Binding-site contacts:
Ligand atom C10 contacts residue MET107 of chain 1.C at 3.9 Å (hydrophobic).
Ligand atom C10 contacts residue GLY219 of chain 1.C at 3.9 Å.
Ligand atom C16 contacts residue SER217 of chain 1.C at 3.6 Å.
Ligand atom C8 contacts residue PRO105 of chain 1.A at 3.4 Å (hydrophobic).
Ligand atom C16 contacts residue PRO105 of chain 1.A at 3.4 Å (hydrophobic).
Ligand atom F24 contacts residue LYS104 of chain 1.A at 3.6 Å.
Ligand atom F22 contacts residue LEU239 of chain 1.A at 3.6 Å.
Ligand atom C3 contacts residue SER108 of chain 1.C at 3.6 Å.
Ligand atom O5 contacts residue LYS218 of chain 1.A at 3.5 Å.
Ligand atom C9 contacts residue PRO105 of chain 1.A at 3.8 Å (hydrophobic).
Ligand atom C9 contacts residue PRO105 of chain 1.C at 3.7 Å (hydrophobic).
Ligand atom C10 contacts residue PRO105 of chain 1.C at 3.3 Å (hydrophobic).
Ligand atom C1 contacts residue PHE106 of chain 1.C at 3.5 Å (hydrophobic).
Ligand atom F23 contacts residue GLY219 of chain 1.C at 2.9 Å.
Ligand atom C17 contacts residue PHE106 of chain 1.A at 3.8 Å (hydrophobic).
Ligand atom F23 contacts residue LYS218 of chain 1.C at 3.6 Å.
Ligand atom C21 contacts residue GLY219 of chain 1.C at 3.9 Å.
Ligand atom C17 contacts residue SER217 of chain 1.C at 3.8 Å.
Ligand atom C14 contacts residue LYS218 of chain 1.C at 3.8 Å.
Ligand atom C7 contacts residue LYS218 of chain 1.A at 3.4 Å.
Ligand atom N13 contacts residue PRO105 of chain 1.C at 3.7 Å.
Ligand atom C15 contacts residue LYS218 of chain 1.C at 3.8 Å.
Ligand atom N12 contacts residue LYS218 of chain 1.C at 3.8 Å.
Ligand atom C16 contacts residue SER242 of chain 1.A at 3.5 Å.
Ligand atom C11 contacts residue MET107 of chain 1.C at 3.8 Å (hydrophobic).
Ligand atom C18 contacts residue SER217 of chain 1.C at 3.5 Å.
Ligand atom F23 contacts residue ILE92 of chain 1.C at 3.7 Å.
Ligand atom C10 contacts residue LYS218 of chain 1.C at 3.8 Å.
Ligand atom C1 contacts residue PRO105 of chain 1.C at 3.6 Å (hydrophobic).
Ligand atom N13 contacts residue PRO105 of chain 1.A at 3.8 Å.
Ligand atom O5 contacts residue PRO105 of chain 1.C at 3.8 Å.
Ligand atom N2 contacts residue SER217 of chain 1.A at 3.6 Å.
Ligand atom C15 contacts residue PRO105 of chain 1.A at 3.5 Å (hydrophobic).
Ligand atom C3 contacts residue SER217 of chain 1.A at 3.0 Å.
Ligand atom C17 contacts residue PRO105 of chain 1.A at 3.7 Å (hydrophobic).
Ligand atom N13 contacts residue LYS218 of chain 1.C at 3.6 Å.
Ligand atom N13 contacts residue GLY219 of chain 1.C at 3.5 Å (h-bond).
Ligand atom C14 contacts residue GLY219 of chain 1.C at 3.8 Å.
Ligand atom N12 contacts residue PRO105 of chain 1.A at 3.9 Å.
Ligand atom C11 contacts residue PRO105 of chain 1.C at 3.3 Å (hydrophobic).

The protein below binds the small molecule below.
Small molecule (SMILES): CN(C)C(=O)c1ccc(-n2nc(C(F)(F)F)c3c2CCCC3)cc1

Sequence of chain 1.A:
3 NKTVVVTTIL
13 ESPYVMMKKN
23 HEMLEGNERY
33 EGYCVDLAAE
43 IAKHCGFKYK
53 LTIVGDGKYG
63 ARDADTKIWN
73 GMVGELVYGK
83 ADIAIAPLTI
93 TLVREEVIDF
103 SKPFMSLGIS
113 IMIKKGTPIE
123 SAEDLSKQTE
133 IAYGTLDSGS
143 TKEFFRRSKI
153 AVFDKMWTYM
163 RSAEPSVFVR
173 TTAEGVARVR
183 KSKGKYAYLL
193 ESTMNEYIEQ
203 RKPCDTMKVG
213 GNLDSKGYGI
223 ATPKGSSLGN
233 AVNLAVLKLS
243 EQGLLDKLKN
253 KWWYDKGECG

Sequence of chain 1.C:
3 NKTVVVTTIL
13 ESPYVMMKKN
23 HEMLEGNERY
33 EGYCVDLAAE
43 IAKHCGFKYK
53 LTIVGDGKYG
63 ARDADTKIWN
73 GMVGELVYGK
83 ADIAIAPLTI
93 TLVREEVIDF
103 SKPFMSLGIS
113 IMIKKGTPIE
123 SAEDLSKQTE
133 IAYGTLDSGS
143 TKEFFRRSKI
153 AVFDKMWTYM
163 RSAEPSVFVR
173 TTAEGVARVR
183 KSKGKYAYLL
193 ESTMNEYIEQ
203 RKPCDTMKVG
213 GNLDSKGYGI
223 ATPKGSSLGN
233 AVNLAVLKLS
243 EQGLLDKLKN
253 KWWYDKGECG